A protein and the small-molecule ligand that binds it are described below.
Small molecule (SMILES): CC(=O)N[C@@H]1[C@@H](O)[C@H](O)[C@@H](CO)O[C@H]1O

Binding-site contacts:
Ligand atom C1 contacts residue ASN343 of chain 1.B at 1.5 Å.
Ligand atom O5 contacts residue ASN343 of chain 1.B at 2.4 Å (h-bond).
Ligand atom C7 contacts residue ASN343 of chain 1.B at 3.7 Å.
Ligand atom C5 contacts residue ASN343 of chain 1.B at 3.7 Å.
Ligand atom C2 contacts residue ASN343 of chain 1.B at 2.6 Å.
Ligand atom C8 contacts residue PHE342 of chain 1.B at 4.5 Å (hydrophobic).
Ligand atom C4 contacts residue ASN343 of chain 1.B at 4.3 Å.
Ligand atom C8 contacts residue PHE374 of chain 1.B at 3.9 Å (hydrophobic).
Ligand atom O7 contacts residue ASN343 of chain 1.B at 4.0 Å.
Ligand atom C8 contacts residue SER373 of chain 1.B at 4.1 Å.
Ligand atom C3 contacts residue ASN343 of chain 1.B at 3.9 Å.
Ligand atom N2 contacts residue ASN343 of chain 1.B at 3.0 Å (h-bond).

Sequence of chain 1.B:
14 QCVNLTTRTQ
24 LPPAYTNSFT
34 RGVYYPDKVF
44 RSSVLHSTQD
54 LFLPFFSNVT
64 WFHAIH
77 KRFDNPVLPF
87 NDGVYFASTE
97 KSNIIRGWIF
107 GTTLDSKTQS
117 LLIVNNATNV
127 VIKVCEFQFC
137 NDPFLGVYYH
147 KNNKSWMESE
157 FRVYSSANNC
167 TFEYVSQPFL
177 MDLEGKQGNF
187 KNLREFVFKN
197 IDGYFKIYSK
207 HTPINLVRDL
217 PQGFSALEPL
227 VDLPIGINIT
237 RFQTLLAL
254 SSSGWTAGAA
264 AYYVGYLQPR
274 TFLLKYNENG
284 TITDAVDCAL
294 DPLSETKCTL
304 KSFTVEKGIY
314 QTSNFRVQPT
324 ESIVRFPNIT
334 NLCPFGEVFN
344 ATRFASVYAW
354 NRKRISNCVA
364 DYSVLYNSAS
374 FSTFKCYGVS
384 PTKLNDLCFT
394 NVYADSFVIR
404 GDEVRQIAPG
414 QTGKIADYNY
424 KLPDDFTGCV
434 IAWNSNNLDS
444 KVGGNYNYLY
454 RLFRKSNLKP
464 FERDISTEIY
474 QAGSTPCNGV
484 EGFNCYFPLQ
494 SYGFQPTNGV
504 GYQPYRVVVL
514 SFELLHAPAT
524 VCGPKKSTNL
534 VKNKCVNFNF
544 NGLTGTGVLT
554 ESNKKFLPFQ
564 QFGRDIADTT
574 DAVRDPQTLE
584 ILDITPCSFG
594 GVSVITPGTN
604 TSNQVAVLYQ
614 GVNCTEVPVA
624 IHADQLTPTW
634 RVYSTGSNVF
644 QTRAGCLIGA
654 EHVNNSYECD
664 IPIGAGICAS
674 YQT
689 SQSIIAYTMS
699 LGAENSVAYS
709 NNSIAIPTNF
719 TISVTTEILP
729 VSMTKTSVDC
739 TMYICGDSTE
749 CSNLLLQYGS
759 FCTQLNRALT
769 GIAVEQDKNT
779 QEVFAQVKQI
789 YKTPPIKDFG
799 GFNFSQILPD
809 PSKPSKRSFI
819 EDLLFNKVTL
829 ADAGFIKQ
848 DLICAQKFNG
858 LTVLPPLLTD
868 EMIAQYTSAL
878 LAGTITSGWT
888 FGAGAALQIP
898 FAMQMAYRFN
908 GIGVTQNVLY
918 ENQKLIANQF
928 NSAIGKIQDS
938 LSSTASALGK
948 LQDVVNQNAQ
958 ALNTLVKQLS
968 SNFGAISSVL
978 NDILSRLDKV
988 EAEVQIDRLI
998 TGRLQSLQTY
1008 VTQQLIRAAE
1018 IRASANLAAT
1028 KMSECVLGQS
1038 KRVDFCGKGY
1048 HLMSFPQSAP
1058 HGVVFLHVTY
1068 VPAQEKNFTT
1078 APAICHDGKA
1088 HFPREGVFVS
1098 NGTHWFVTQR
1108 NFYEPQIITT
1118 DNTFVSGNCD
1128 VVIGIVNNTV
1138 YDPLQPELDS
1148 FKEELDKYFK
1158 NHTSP